Sequence of chain 8.A:
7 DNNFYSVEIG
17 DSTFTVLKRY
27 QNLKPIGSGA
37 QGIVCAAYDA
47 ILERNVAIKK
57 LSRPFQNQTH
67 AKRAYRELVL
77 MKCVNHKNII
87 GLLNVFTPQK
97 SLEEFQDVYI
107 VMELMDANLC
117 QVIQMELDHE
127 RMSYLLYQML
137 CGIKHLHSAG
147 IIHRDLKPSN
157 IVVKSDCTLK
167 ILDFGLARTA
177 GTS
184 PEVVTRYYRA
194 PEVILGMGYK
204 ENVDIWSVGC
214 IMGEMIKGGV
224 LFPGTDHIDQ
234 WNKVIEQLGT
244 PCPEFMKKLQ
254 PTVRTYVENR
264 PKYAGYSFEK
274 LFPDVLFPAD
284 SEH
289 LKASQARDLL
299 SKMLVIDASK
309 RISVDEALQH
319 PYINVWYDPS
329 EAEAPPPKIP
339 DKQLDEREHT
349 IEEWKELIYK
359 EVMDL

Binding-site contacts:
Ligand atom O8 contacts residue LEU168 of chain 8.A at 3.9 Å.
Ligand atom O21 contacts residue LEU110 of chain 8.A at 3.5 Å.
Ligand atom O22 contacts residue ASN114 of chain 8.A at 3.5 Å (h-bond).
Ligand atom O17 contacts residue GLU73 of chain 8.A at 3.5 Å (salt-bridge).
Ligand atom C10 contacts residue ILE32 of chain 8.A at 4.0 Å (hydrophobic).
Ligand atom O21 contacts residue MET111 of chain 8.A at 2.7 Å (h-bond).
Ligand atom C3 contacts residue LYS55 of chain 8.A at 3.9 Å.
Ligand atom O19 contacts residue GLU109 of chain 8.A at 3.9 Å.
Ligand atom C14 contacts residue VAL158 of chain 8.A at 4.0 Å (hydrophobic).
Ligand atom O19 contacts residue ALA53 of chain 8.A at 3.7 Å.
Ligand atom O17 contacts residue MET108 of chain 8.A at 3.3 Å (h-bond).
Ligand atom O19 contacts residue LEU168 of chain 8.A at 3.7 Å.
Ligand atom O23 contacts residue ASP112 of chain 8.A at 3.6 Å.
Ligand atom O17 contacts residue ASP169 of chain 8.A at 3.7 Å.
Ligand atom O19 contacts residue ILE86 of chain 8.A at 3.8 Å.
Ligand atom C6 contacts residue LEU168 of chain 8.A at 3.5 Å (hydrophobic).
Ligand atom O20 contacts residue MET111 of chain 8.A at 3.5 Å (h-bond).
Ligand atom C2 contacts residue ASP169 of chain 8.A at 3.5 Å.
Ligand atom O18 contacts residue ASP169 of chain 8.A at 2.7 Å (salt-bridge).
Ligand atom O20 contacts residue GLU109 of chain 8.A at 2.9 Å (salt-bridge).
Ligand atom C2 contacts residue VAL40 of chain 8.A at 4.0 Å (hydrophobic).
Ligand atom O20 contacts residue LEU110 of chain 8.A at 3.8 Å.
Ligand atom C1 contacts residue VAL40 of chain 8.A at 3.7 Å (hydrophobic).
Ligand atom C3 contacts residue ASP169 of chain 8.A at 3.4 Å.
Ligand atom O20 contacts residue ALA53 of chain 8.A at 3.7 Å.
Ligand atom O18 contacts residue LYS55 of chain 8.A at 2.8 Å (salt-bridge).
Ligand atom O23 contacts residue ALA113 of chain 8.A at 3.4 Å.
Ligand atom C13 contacts residue VAL158 of chain 8.A at 3.8 Å (hydrophobic).
Ligand atom C4 contacts residue MET108 of chain 8.A at 3.9 Å (hydrophobic).
Ligand atom C9 contacts residue ILE32 of chain 8.A at 3.9 Å (hydrophobic).
Ligand atom C5 contacts residue MET108 of chain 8.A at 3.7 Å (hydrophobic).
Ligand atom O23 contacts residue MET111 of chain 8.A at 3.5 Å (h-bond).
Ligand atom O20 contacts residue ILE86 of chain 8.A at 3.8 Å.
Ligand atom C11 contacts residue ALA53 of chain 8.A at 4.0 Å (hydrophobic).
Ligand atom C10 contacts residue VAL158 of chain 8.A at 3.8 Å (hydrophobic).
Ligand atom C12 contacts residue LEU168 of chain 8.A at 3.5 Å (hydrophobic).
Ligand atom O18 contacts residue GLU73 of chain 8.A at 3.2 Å (salt-bridge).
Ligand atom C7 contacts residue LEU168 of chain 8.A at 3.4 Å (hydrophobic).
Ligand atom C5 contacts residue LEU168 of chain 8.A at 3.4 Å (hydrophobic).
Ligand atom O19 contacts residue MET108 of chain 8.A at 3.7 Å.

A small-molecule ligand and the protein it binds are described below.
Small molecule (SMILES): O=c1c(O)c(-c2ccc(O)c(O)c2)oc2cc(O)c(O)c(O)c12